Binding-site contacts:
Ligand atom C6 contacts residue HIS114 of chain 1.C at 3.7 Å.
Ligand atom C1 contacts residue ASN110 of chain 1.C at 1.4 Å.
Ligand atom C4 contacts residue HIS114 of chain 1.C at 4.4 Å.
Ligand atom C3 contacts residue ASN110 of chain 1.C at 3.8 Å.
Ligand atom O7 contacts residue HIS114 of chain 1.C at 4.0 Å.
Ligand atom O5 contacts residue HIS114 of chain 1.C at 3.4 Å.
Ligand atom C7 contacts residue ASN110 of chain 1.C at 3.5 Å.
Ligand atom C5 contacts residue ASN110 of chain 1.C at 3.6 Å.
Ligand atom N2 contacts residue ASN110 of chain 1.C at 2.9 Å (h-bond).
Ligand atom N2 contacts residue SER112 of chain 1.C at 2.9 Å (h-bond).
Ligand atom C2 contacts residue HIS114 of chain 1.C at 4.3 Å.
Ligand atom C4 contacts residue ASN110 of chain 1.C at 4.2 Å.
Ligand atom O5 contacts residue SER112 of chain 1.C at 4.4 Å.
Ligand atom O7 contacts residue SER112 of chain 1.C at 4.2 Å.
Ligand atom O7 contacts residue ASN110 of chain 1.C at 4.5 Å.
Ligand atom C8 contacts residue HIS114 of chain 1.C at 4.0 Å.
Ligand atom C1 contacts residue HIS114 of chain 1.C at 3.5 Å.
Ligand atom C5 contacts residue HIS114 of chain 1.C at 3.3 Å.
Ligand atom C2 contacts residue ASN110 of chain 1.C at 2.4 Å.
Ligand atom C8 contacts residue ASN110 of chain 1.C at 3.6 Å.
Ligand atom C3 contacts residue HIS114 of chain 1.C at 4.2 Å.
Ligand atom C1 contacts residue SER112 of chain 1.C at 3.3 Å.
Ligand atom O5 contacts residue ASN110 of chain 1.C at 2.3 Å (h-bond).
Ligand atom O4 contacts residue HIS114 of chain 1.C at 4.2 Å.
Ligand atom C7 contacts residue SER112 of chain 1.C at 3.9 Å.
Ligand atom O7 contacts residue SER111 of chain 1.C at 3.4 Å (h-bond).
Ligand atom C7 contacts residue SER111 of chain 1.C at 4.2 Å.
Ligand atom C3 contacts residue SER112 of chain 1.C at 3.9 Å.
Ligand atom C7 contacts residue HIS114 of chain 1.C at 4.1 Å.
Ligand atom C2 contacts residue SER112 of chain 1.C at 3.5 Å.

Sequence of chain 1.C:
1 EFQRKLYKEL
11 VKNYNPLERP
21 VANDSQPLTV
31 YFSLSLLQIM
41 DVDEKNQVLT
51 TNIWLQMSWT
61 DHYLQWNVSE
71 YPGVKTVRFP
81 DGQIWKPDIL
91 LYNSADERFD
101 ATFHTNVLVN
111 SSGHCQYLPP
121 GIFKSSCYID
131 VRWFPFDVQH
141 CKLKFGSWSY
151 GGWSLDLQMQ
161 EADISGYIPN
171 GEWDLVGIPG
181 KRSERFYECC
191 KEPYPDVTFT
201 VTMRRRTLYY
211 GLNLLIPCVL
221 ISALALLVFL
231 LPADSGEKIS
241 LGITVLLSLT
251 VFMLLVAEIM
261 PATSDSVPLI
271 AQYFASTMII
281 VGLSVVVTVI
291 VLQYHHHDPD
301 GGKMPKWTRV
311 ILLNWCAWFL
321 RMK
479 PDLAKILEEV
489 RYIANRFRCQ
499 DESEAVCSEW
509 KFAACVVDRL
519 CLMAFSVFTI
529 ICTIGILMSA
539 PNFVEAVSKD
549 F

A small-molecule ligand and the protein it binds are described below.
Small molecule (SMILES): CC(=O)N[C@H]1[C@H](O[C@H]2[C@H](O)[C@@H](NC(C)=O)CO[C@@H]2CO)O[C@H](CO)[C@@H](O[C@@H]2O[C@H](CO)[C@@H](O)[C@H](O)[C@@H]2O)[C@@H]1O